Sequence of chain 4.A:
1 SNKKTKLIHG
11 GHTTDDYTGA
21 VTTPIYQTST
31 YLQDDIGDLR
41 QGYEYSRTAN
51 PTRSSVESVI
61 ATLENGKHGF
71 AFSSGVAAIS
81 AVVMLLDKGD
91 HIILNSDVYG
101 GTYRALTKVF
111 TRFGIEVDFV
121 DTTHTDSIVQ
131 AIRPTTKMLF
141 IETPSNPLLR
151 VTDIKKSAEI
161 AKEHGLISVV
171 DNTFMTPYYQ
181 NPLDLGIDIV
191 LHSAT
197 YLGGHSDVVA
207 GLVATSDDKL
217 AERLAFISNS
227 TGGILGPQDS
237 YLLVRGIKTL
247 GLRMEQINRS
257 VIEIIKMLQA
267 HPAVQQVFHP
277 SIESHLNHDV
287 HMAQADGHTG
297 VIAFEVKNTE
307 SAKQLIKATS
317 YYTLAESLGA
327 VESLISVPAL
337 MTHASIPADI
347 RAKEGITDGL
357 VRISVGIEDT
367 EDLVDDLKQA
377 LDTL

A protein and the small-molecule ligand that binds it are described below.
Small molecule (SMILES): O=C(O)CNC(=O)Cn1ccc2ccc(Br)cc21

Binding-site contacts:
Ligand atom BR contacts residue PRO177 of chain 4.A at 3.5 Å.
Ligand atom BR contacts residue TYR178 of chain 4.A at 3.5 Å.
Ligand atom BR contacts residue LEU63 of chain 4.A at 3.7 Å.
Ligand atom BR contacts residue LEU7 of chain 4.A at 3.7 Å.